This protein binds this small molecule.
Small molecule (SMILES): CC(=O)N[C@@H]1[C@@H](O)[C@H](O)[C@@H](CO)O[C@H]1O

Binding-site contacts:
Ligand atom C3 contacts residue ASN330 of chain 1.A at 3.8 Å.
Ligand atom C2 contacts residue ASN330 of chain 1.A at 2.5 Å.
Ligand atom C4 contacts residue ASN330 of chain 1.A at 4.2 Å.
Ligand atom O7 contacts residue GLY326 of chain 1.A at 4.2 Å.
Ligand atom N2 contacts residue GLY326 of chain 1.A at 3.9 Å.
Ligand atom O6 contacts residue ASN330 of chain 1.A at 4.3 Å.
Ligand atom N2 contacts residue ASN330 of chain 1.A at 3.0 Å (h-bond).
Ligand atom C7 contacts residue GLY326 of chain 1.A at 3.7 Å.
Ligand atom C8 contacts residue GLY326 of chain 1.A at 3.6 Å.
Ligand atom C5 contacts residue ASN330 of chain 1.A at 3.6 Å.
Ligand atom O5 contacts residue ASN330 of chain 1.A at 2.3 Å (h-bond).
Ligand atom C1 contacts residue ASN330 of chain 1.A at 1.4 Å.
Ligand atom C7 contacts residue ASN330 of chain 1.A at 4.1 Å.
Ligand atom C8 contacts residue PHE325 of chain 1.A at 4.4 Å (hydrophobic).

Sequence of chain 1.A:
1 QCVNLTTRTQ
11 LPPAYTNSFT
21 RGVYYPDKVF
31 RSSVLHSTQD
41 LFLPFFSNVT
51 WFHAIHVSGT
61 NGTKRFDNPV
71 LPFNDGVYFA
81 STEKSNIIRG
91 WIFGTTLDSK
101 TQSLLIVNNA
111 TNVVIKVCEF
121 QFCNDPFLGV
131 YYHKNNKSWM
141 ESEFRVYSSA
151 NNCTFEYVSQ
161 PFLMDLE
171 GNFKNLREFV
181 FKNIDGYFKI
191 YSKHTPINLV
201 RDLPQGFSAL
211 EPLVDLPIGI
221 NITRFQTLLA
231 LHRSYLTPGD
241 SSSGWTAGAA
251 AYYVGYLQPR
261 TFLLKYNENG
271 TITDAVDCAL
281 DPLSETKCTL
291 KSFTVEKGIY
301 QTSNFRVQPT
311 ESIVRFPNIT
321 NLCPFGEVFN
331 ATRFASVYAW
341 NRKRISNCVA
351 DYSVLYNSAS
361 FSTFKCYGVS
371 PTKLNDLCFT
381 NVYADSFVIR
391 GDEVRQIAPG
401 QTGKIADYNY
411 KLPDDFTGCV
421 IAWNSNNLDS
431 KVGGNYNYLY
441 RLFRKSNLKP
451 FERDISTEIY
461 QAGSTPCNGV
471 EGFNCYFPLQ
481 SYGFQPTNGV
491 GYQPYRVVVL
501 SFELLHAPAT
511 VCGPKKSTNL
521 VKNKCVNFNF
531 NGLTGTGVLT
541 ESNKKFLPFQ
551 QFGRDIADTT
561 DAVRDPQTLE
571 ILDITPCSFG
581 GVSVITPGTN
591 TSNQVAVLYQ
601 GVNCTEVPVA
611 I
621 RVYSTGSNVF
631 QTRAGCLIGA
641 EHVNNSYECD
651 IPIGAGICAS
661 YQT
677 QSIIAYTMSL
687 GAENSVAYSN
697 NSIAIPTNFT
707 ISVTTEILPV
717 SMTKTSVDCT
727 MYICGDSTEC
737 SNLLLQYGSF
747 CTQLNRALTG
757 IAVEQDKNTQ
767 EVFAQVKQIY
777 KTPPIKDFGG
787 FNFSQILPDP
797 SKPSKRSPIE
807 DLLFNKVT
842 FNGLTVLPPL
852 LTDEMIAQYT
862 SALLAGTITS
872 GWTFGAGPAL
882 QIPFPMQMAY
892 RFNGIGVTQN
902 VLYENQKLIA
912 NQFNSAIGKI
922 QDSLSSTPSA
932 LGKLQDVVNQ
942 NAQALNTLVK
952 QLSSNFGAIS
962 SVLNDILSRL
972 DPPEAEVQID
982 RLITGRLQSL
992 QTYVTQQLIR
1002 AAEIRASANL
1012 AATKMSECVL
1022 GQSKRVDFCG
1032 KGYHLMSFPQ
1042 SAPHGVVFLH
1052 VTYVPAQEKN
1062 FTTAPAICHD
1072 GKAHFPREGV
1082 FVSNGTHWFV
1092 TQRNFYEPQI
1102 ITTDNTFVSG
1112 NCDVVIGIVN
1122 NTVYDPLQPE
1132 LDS